The protein below binds the small molecule below.
Small molecule (SMILES): Sc1cnn[nH]1

Sequence of chain 1.A:
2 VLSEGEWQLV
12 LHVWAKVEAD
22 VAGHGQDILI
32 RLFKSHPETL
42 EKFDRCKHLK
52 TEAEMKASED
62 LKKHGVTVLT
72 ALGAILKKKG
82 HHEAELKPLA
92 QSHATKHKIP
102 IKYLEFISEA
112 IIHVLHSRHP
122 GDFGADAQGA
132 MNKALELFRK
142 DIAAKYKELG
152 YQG

Binding-site contacts:
Ligand atom N3 contacts residue HIS65 of chain 1.A at 3.6 Å.
Ligand atom C6 contacts residue PHE44 of chain 1.A at 3.5 Å (hydrophobic).
Ligand atom C6 contacts residue ASP45 of chain 1.A at 4.3 Å.
Ligand atom N4 contacts residue HEM1 of chain 1.B at 3.2 Å (h-bond).
Ligand atom C6 contacts residue ARG46 of chain 1.A at 3.7 Å.
Ligand atom N3 contacts residue CYS47 of chain 1.A at 4.5 Å.
Ligand atom N5 contacts residue PHE44 of chain 1.A at 4.2 Å.
Ligand atom C2 contacts residue PHE44 of chain 1.A at 3.6 Å (hydrophobic).
Ligand atom C2 contacts residue HIS65 of chain 1.A at 4.3 Å.
Ligand atom N3 contacts residue ASP61 of chain 1.A at 3.8 Å.
Ligand atom N5 contacts residue ASP45 of chain 1.A at 4.4 Å.
Ligand atom C2 contacts residue CYS47 of chain 1.A at 3.3 Å (hydrophobic).
Ligand atom S1 contacts residue ASP61 of chain 1.A at 4.0 Å.
Ligand atom N5 contacts residue ARG46 of chain 1.A at 3.8 Å.
Ligand atom N3 contacts residue HEM1 of chain 1.B at 4.3 Å.
Ligand atom C2 contacts residue ASP61 of chain 1.A at 4.2 Å.
Ligand atom S1 contacts residue LEU62 of chain 1.A at 3.7 Å.
Ligand atom S1 contacts residue PHE44 of chain 1.A at 4.1 Å.
Ligand atom C6 contacts residue CYS47 of chain 1.A at 3.6 Å (hydrophobic).
Ligand atom S1 contacts residue HIS65 of chain 1.A at 4.4 Å.
Ligand atom N4 contacts residue PHE44 of chain 1.A at 4.2 Å.
Ligand atom N5 contacts residue HEM1 of chain 1.B at 4.0 Å.
Ligand atom C6 contacts residue ASP61 of chain 1.A at 4.4 Å.
Ligand atom S1 contacts residue CYS47 of chain 1.A at 2.4 Å (h-bond).
Ligand atom N3 contacts residue PHE44 of chain 1.A at 3.9 Å.